Binding-site contacts:
Ligand atom O3B contacts residue LYS152 of chain 1.A at 3.2 Å (salt-bridge).
Ligand atom O2G contacts residue SER188 of chain 1.A at 2.8 Å (h-bond).
Ligand atom O1B contacts residue HIS37 of chain 1.A at 2.7 Å (h-bond).
Ligand atom C5' contacts residue PRO31 of chain 1.A at 3.5 Å (hydrophobic).
Ligand atom O2B contacts residue TYR74 of chain 1.A at 3.5 Å (h-bond).
Ligand atom O4' contacts residue HIS40 of chain 1.A at 3.4 Å.
Ligand atom O1A contacts residue SO41 of chain 1.D at 3.2 Å (h-bond).
Ligand atom O2A contacts residue MET33 of chain 1.A at 2.7 Å (h-bond).
Ligand atom N7 contacts residue HIS37 of chain 1.A at 3.6 Å.
Ligand atom O2B contacts residue SER188 of chain 1.A at 3.5 Å (h-bond).
Ligand atom C3A contacts residue HIS40 of chain 1.A at 3.0 Å.
Ligand atom PG contacts residue LYS152 of chain 1.A at 3.3 Å.
Ligand atom C2 contacts residue ASP177 of chain 1.A at 3.6 Å.
Ligand atom O2G contacts residue LYS152 of chain 1.A at 2.8 Å (salt-bridge).
Ligand atom C2' contacts residue ASP153 of chain 1.A at 3.1 Å.
Ligand atom O1B contacts residue SER188 of chain 1.A at 3.4 Å.
Ligand atom O1G contacts residue ARG190 of chain 1.A at 2.7 Å (salt-bridge).
Ligand atom N1 contacts residue ILE178 of chain 1.A at 3.6 Å.
Ligand atom O3' contacts residue GLY150 of chain 1.A at 3.1 Å (h-bond).
Ligand atom PG contacts residue ARG190 of chain 1.A at 3.6 Å.
Ligand atom C2 contacts residue VAL179 of chain 1.A at 3.6 Å (hydrophobic).
Ligand atom N6 contacts residue LYS187 of chain 1.A at 2.8 Å (salt-bridge).
Ligand atom C5' contacts residue HIS40 of chain 1.A at 3.6 Å.
Ligand atom N7 contacts residue LYS187 of chain 1.A at 3.1 Å (salt-bridge).
Ligand atom O3G contacts residue ASP153 of chain 1.A at 3.2 Å (salt-bridge).
Ligand atom O1B contacts residue SER189 of chain 1.A at 3.4 Å (h-bond).
Ligand atom O3' contacts residue PHE149 of chain 1.A at 3.5 Å.
Ligand atom O2' contacts residue ASP153 of chain 1.A at 2.6 Å (salt-bridge).
Ligand atom PG contacts residue SO41 of chain 1.D at 3.6 Å.
Ligand atom N1 contacts residue VAL179 of chain 1.A at 2.8 Å (h-bond).
Ligand atom N3 contacts residue GLY150 of chain 1.A at 3.4 Å.
Ligand atom O4' contacts residue MET43 of chain 1.A at 3.1 Å.
Ligand atom C1' contacts residue MET43 of chain 1.A at 3.6 Å (hydrophobic).
Ligand atom O3G contacts residue LYS152 of chain 1.A at 3.3 Å (salt-bridge).
Ligand atom O3G contacts residue SO41 of chain 1.D at 3.4 Å (h-bond).
Ligand atom O1G contacts residue SO41 of chain 1.D at 2.5 Å (h-bond).
Ligand atom N6 contacts residue VAL179 of chain 1.A at 2.9 Å (h-bond).
Ligand atom O2A contacts residue THR32 of chain 1.A at 3.5 Å.
Ligand atom O2' contacts residue GLY150 of chain 1.A at 3.0 Å (h-bond).
Ligand atom O2B contacts residue SER189 of chain 1.A at 2.9 Å (h-bond).

This protein binds this small molecule.
Small molecule (SMILES): Nc1ncnc2c1ncn2[C@@H]1O[C@H](CO[P](=O)(O)C[P](=O)(O)OP(=O)(O)O)[C@@H](O)[C@H]1O

Sequence of chain 1.A:
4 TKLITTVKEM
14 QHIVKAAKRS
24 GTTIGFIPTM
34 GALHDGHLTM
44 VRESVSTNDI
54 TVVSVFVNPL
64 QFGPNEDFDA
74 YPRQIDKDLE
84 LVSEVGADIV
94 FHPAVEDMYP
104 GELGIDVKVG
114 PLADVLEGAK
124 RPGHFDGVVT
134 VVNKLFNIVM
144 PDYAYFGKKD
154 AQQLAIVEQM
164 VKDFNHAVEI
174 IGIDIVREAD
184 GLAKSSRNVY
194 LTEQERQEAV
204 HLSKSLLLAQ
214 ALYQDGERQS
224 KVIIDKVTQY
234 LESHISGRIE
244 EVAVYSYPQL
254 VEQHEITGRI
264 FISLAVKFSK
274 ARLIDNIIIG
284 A